Binding-site contacts:
Ligand atom C8 contacts residue GLU1077 of chain 1.B at 3.3 Å.
Ligand atom O7 contacts residue ASN1079 of chain 1.B at 4.2 Å.
Ligand atom O5 contacts residue ASN1079 of chain 1.B at 2.4 Å (h-bond).
Ligand atom C5 contacts residue ASN1079 of chain 1.B at 3.7 Å.
Ligand atom C4 contacts residue ASN1079 of chain 1.B at 4.2 Å.
Ligand atom C1 contacts residue ASN1079 of chain 1.B at 1.4 Å.
Ligand atom C5 contacts residue ALA711 of chain 1.B at 3.7 Å (hydrophobic).
Ligand atom C3 contacts residue ASN1079 of chain 1.B at 3.8 Å.
Ligand atom C6 contacts residue ALA711 of chain 1.B at 4.1 Å (hydrophobic).
Ligand atom C8 contacts residue LYS1078 of chain 1.B at 4.1 Å.
Ligand atom C4 contacts residue ALA711 of chain 1.B at 4.4 Å (hydrophobic).
Ligand atom C8 contacts residue ASN1079 of chain 1.B at 4.1 Å.
Ligand atom C1 contacts residue GLN900 of chain 1.C at 4.2 Å.
Ligand atom N2 contacts residue ASN1079 of chain 1.B at 2.9 Å (h-bond).
Ligand atom C2 contacts residue ASN1079 of chain 1.B at 2.5 Å.
Ligand atom O4 contacts residue ALA711 of chain 1.B at 4.1 Å.
Ligand atom C7 contacts residue ASN1079 of chain 1.B at 3.8 Å.

Sequence of chain 1.C:
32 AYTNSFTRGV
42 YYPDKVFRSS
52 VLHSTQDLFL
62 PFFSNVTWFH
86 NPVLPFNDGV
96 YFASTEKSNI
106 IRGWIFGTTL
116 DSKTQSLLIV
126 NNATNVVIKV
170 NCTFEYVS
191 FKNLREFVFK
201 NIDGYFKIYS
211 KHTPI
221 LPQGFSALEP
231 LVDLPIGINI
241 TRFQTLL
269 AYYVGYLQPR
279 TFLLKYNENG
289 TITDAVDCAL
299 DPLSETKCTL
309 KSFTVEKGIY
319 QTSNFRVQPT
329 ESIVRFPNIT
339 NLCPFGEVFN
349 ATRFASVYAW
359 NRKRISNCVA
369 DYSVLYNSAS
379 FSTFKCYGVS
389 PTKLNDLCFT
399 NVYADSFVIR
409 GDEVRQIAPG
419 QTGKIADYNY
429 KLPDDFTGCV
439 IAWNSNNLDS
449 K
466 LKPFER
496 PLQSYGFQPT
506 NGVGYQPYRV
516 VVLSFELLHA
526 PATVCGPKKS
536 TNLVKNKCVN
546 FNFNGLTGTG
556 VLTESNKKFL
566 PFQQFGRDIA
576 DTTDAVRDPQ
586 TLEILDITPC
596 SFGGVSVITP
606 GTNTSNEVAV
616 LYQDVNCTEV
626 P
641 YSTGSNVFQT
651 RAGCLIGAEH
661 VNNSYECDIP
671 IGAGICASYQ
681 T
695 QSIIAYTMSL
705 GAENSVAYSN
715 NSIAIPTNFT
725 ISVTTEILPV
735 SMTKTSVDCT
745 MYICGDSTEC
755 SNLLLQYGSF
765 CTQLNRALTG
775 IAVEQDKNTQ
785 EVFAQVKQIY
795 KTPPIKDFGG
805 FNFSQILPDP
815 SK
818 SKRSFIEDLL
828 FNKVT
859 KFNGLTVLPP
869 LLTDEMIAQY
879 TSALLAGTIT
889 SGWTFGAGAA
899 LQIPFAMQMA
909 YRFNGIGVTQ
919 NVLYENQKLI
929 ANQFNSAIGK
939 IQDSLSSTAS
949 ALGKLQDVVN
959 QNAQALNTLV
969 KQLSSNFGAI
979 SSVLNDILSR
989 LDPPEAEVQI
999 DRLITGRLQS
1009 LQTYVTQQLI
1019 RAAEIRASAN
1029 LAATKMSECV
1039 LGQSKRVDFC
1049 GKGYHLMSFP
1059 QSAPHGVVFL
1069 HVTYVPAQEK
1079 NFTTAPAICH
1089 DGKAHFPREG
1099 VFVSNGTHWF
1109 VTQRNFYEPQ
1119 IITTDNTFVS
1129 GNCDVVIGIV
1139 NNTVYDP

Sequence of chain 1.B:
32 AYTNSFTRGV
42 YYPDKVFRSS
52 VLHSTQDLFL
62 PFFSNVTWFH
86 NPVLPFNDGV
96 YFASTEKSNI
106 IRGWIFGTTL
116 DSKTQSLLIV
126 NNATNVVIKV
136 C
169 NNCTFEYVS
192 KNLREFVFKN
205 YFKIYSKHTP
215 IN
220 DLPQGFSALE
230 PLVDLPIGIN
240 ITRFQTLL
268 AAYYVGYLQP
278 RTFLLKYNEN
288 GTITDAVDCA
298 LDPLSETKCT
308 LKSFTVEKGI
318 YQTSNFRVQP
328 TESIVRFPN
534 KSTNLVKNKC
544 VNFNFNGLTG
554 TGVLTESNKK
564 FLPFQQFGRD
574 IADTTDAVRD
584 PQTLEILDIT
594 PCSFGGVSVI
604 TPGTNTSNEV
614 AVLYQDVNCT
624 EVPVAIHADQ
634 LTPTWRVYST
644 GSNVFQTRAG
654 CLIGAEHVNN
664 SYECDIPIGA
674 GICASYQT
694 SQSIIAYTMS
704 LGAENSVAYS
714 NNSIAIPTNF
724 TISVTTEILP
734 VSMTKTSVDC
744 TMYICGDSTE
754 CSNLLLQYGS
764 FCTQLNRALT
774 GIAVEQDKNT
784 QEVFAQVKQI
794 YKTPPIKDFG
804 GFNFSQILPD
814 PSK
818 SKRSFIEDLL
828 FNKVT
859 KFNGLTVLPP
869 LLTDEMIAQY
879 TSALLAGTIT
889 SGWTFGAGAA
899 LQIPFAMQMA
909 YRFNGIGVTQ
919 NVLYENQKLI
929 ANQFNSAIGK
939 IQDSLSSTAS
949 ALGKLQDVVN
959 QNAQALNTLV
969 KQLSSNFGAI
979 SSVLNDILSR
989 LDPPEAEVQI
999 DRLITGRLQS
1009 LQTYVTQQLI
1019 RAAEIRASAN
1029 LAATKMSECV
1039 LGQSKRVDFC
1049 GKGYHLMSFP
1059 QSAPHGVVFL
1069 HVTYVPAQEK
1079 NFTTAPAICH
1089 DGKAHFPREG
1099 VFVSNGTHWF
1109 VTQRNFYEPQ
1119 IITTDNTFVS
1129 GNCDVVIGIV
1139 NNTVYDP

This small molecule binds to this protein.
Small molecule (SMILES): CC(=O)N[C@@H]1[C@@H](O)[C@H](O)[C@@H](CO)O[C@H]1O